Sequence of chain 1.B:
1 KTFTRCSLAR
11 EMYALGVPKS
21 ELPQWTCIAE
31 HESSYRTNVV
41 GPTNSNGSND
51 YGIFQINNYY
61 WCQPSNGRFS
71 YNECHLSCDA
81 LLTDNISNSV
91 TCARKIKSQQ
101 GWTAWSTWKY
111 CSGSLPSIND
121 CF

Binding-site contacts:
Ligand atom C8 contacts residue ALA104 of chain 1.B at 3.7 Å (hydrophobic).
Ligand atom O3 contacts residue ALA104 of chain 1.B at 3.8 Å.
Ligand atom C1 contacts residue ALA104 of chain 1.B at 3.9 Å (hydrophobic).
Ligand atom C8 contacts residue TYR60 of chain 1.B at 3.8 Å (hydrophobic).
Ligand atom O7 contacts residue TRP61 of chain 1.B at 3.1 Å.
Ligand atom C1 contacts residue GLN100 of chain 1.B at 3.5 Å.
Ligand atom C6 contacts residue TYR60 of chain 1.B at 3.6 Å (hydrophobic).
Ligand atom O7 contacts residue ASN57 of chain 1.B at 2.8 Å (h-bond).
Ligand atom O7 contacts residue GLN100 of chain 1.B at 3.7 Å.
Ligand atom C8 contacts residue GLN55 of chain 1.B at 3.3 Å.
Ligand atom C1 contacts residue ASN57 of chain 1.B at 3.9 Å.
Ligand atom C2 contacts residue ASN57 of chain 1.B at 3.9 Å.
Ligand atom C7 contacts residue ALA104 of chain 1.B at 3.6 Å (hydrophobic).
Ligand atom N2 contacts residue ALA104 of chain 1.B at 2.6 Å (h-bond).
Ligand atom O7 contacts residue ILE56 of chain 1.B at 3.6 Å.
Ligand atom C3 contacts residue ALA104 of chain 1.B at 3.5 Å (hydrophobic).
Ligand atom O3 contacts residue GLN100 of chain 1.B at 2.7 Å (h-bond).
Ligand atom C8 contacts residue TRP105 of chain 1.B at 3.1 Å (hydrophobic).
Ligand atom O1 contacts residue ASP50 of chain 1.B at 3.2 Å (salt-bridge).
Ligand atom O3 contacts residue TRP61 of chain 1.B at 2.7 Å (h-bond).
Ligand atom O4 contacts residue GLN100 of chain 1.B at 3.0 Å (h-bond).
Ligand atom C1 contacts residue TYR60 of chain 1.B at 3.8 Å (hydrophobic).
Ligand atom C6 contacts residue GLN100 of chain 1.B at 3.5 Å.
Ligand atom O7 contacts residue GLN55 of chain 1.B at 3.8 Å.
Ligand atom C5 contacts residue GLN100 of chain 1.B at 3.6 Å.
Ligand atom O1 contacts residue ASN57 of chain 1.B at 3.3 Å.
Ligand atom O5 contacts residue GLN100 of chain 1.B at 2.8 Å (h-bond).
Ligand atom C5 contacts residue TYR60 of chain 1.B at 3.6 Å (hydrophobic).
Ligand atom C3 contacts residue GLN100 of chain 1.B at 3.6 Å.
Ligand atom C2 contacts residue ALA104 of chain 1.B at 3.4 Å (hydrophobic).
Ligand atom C7 contacts residue GLN55 of chain 1.B at 3.8 Å.
Ligand atom C8 contacts residue TYR71 of chain 1.B at 3.5 Å (hydrophobic).
Ligand atom O6 contacts residue GLN100 of chain 1.B at 2.7 Å (h-bond).
Ligand atom C3 contacts residue TRP61 of chain 1.B at 3.9 Å (hydrophobic).
Ligand atom C7 contacts residue ASN57 of chain 1.B at 3.9 Å.
Ligand atom C2 contacts residue GLN100 of chain 1.B at 3.7 Å.
Ligand atom C6 contacts residue TRP61 of chain 1.B at 3.6 Å (hydrophobic).
Ligand atom O5 contacts residue ASN57 of chain 1.B at 3.9 Å.
Ligand atom O7 contacts residue TYR60 of chain 1.B at 3.8 Å.
Ligand atom O6 contacts residue TRP61 of chain 1.B at 3.2 Å.

A small-molecule ligand and the protein it binds are described below.
Small molecule (SMILES): CC(=O)N[C@@H]1[C@@H](O)[C@H](O[C@@H]2O[C@H](CO)[C@@H](O[C@@H]3O[C@H](CO)[C@@H](O)[C@H](O)[C@H]3NC(C)=O)[C@H](O)[C@H]2NC(C)=O)[C@@H](CO)O[C@H]1O